Sequence of chain 1.D:
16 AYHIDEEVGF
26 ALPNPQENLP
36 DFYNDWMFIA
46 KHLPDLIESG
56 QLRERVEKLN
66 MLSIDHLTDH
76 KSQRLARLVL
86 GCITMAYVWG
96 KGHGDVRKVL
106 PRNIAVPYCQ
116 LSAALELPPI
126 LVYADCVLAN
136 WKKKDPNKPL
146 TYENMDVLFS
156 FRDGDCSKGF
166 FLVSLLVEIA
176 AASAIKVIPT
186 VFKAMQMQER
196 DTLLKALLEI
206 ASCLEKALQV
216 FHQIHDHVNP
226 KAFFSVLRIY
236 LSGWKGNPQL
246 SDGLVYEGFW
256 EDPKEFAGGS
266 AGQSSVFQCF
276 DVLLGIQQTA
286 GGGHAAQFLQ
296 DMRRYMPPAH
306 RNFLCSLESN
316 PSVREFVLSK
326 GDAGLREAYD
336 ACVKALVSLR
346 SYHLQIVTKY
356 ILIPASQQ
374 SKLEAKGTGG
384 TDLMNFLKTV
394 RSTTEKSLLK

This small molecule binds to this protein.
Small molecule (SMILES): NS(=O)(=O)NCCNc1nonc1/C(=N/O)Nc1ccc(F)c(Br)c1

Binding-site contacts:
Ligand atom C4 contacts residue VAL132 of chain 1.D at 3.8 Å (hydrophobic).
Ligand atom C4 contacts residue SER169 of chain 1.D at 3.3 Å.
Ligand atom N11 contacts residue SER265 of chain 1.D at 3.8 Å.
Ligand atom F7 contacts residue CYS131 of chain 1.D at 3.6 Å.
Ligand atom F7 contacts residue PHE166 of chain 1.D at 3.1 Å.
Ligand atom C10 contacts residue SER265 of chain 1.D at 3.5 Å.
Ligand atom O23 contacts residue ARG233 of chain 1.D at 3.8 Å.
Ligand atom O16 contacts residue LEU236 of chain 1.D at 3.8 Å.
Ligand atom C10 contacts residue HEM1 of chain 1.J at 3.3 Å.
Ligand atom N15 contacts residue GLY264 of chain 1.D at 3.8 Å.
Ligand atom F7 contacts residue VAL132 of chain 1.D at 2.9 Å.
Ligand atom N11 contacts residue HEM1 of chain 1.J at 2.6 Å (h-bond).
Ligand atom C4 contacts residue PHE165 of chain 1.D at 3.2 Å (hydrophobic).
Ligand atom C3 contacts residue VAL132 of chain 1.D at 3.6 Å (hydrophobic).
Ligand atom C3 contacts residue PHE165 of chain 1.D at 3.5 Å (hydrophobic).
Ligand atom N9 contacts residue ALA266 of chain 1.D at 2.8 Å (h-bond).
Ligand atom C14 contacts residue GLY264 of chain 1.D at 3.7 Å.
Ligand atom O23 contacts residue LEU376 of chain 1.D at 3.5 Å.
Ligand atom C5 contacts residue PHE165 of chain 1.D at 3.2 Å (hydrophobic).
Ligand atom C10 contacts residue ALA266 of chain 1.D at 3.3 Å (hydrophobic).
Ligand atom N18 contacts residue SER265 of chain 1.D at 3.6 Å.
Ligand atom O23 contacts residue ILE356 of chain 1.D at 3.6 Å.
Ligand atom C6 contacts residue ALA266 of chain 1.D at 3.5 Å (hydrophobic).
Ligand atom O24 contacts residue LEU376 of chain 1.D at 3.4 Å.
Ligand atom BR8 contacts residue GLY264 of chain 1.D at 3.6 Å.
Ligand atom BR8 contacts residue CYS131 of chain 1.D at 3.8 Å.
Ligand atom C1 contacts residue SER265 of chain 1.D at 3.4 Å.
Ligand atom N9 contacts residue SER265 of chain 1.D at 3.7 Å.
Ligand atom N25 contacts residue ARG233 of chain 1.D at 3.6 Å.
Ligand atom C6 contacts residue PHE165 of chain 1.D at 3.6 Å (hydrophobic).
Ligand atom C1 contacts residue ALA266 of chain 1.D at 3.5 Å (hydrophobic).
Ligand atom N9 contacts residue HEM1 of chain 1.J at 3.8 Å.
Ligand atom N11 contacts residue ALA266 of chain 1.D at 3.4 Å (h-bond).
Ligand atom C5 contacts residue SER169 of chain 1.D at 3.4 Å.
Ligand atom N17 contacts residue PHE165 of chain 1.D at 3.3 Å.
Ligand atom O12 contacts residue HEM1 of chain 1.J at 1.8 Å.
Ligand atom C19 contacts residue HEM1 of chain 1.J at 3.1 Å.
Ligand atom O12 contacts residue ALA266 of chain 1.D at 3.1 Å (h-bond).
Ligand atom N18 contacts residue HEM1 of chain 1.J at 3.5 Å.
Ligand atom O16 contacts residue PHE228 of chain 1.D at 3.7 Å.